Binding-site contacts:
Ligand atom C1 contacts residue ARG79 of chain 10.C at 3.3 Å.
Ligand atom O6 contacts residue GLU54 of chain 10.C at 2.9 Å (salt-bridge).
Ligand atom O5 contacts residue ARG79 of chain 10.C at 4.1 Å.
Ligand atom C2 contacts residue TRP59 of chain 10.C at 4.1 Å (hydrophobic).
Ligand atom C3 contacts residue GLU54 of chain 10.C at 3.7 Å.
Ligand atom C3 contacts residue TRP59 of chain 10.C at 3.7 Å (hydrophobic).
Ligand atom C1 contacts residue TRP59 of chain 10.C at 4.2 Å (hydrophobic).
Ligand atom C4 contacts residue GLU54 of chain 10.C at 3.8 Å.
Ligand atom O6 contacts residue TRP59 of chain 10.C at 3.9 Å.
Ligand atom O5 contacts residue GLU54 of chain 10.C at 3.8 Å.
Ligand atom C1 contacts residue GLU54 of chain 10.C at 3.9 Å.
Ligand atom C4 contacts residue TRP59 of chain 10.C at 3.8 Å (hydrophobic).
Ligand atom O5 contacts residue ARG76 of chain 10.C at 4.2 Å.
Ligand atom C2 contacts residue ARG79 of chain 10.C at 3.5 Å.
Ligand atom C2 contacts residue GLU54 of chain 10.C at 4.1 Å.

Sequence of chain 10.C:
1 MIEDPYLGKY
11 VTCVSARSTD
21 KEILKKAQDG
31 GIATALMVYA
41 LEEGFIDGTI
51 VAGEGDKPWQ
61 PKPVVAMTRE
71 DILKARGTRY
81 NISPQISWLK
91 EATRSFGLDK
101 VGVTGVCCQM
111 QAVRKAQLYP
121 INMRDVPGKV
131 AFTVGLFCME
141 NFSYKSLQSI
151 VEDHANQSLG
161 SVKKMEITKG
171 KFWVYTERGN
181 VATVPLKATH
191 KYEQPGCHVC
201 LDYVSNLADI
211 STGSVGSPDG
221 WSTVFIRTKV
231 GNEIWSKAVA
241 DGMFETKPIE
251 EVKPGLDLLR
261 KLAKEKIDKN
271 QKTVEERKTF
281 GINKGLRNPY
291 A

This small molecule binds to this protein.
Small molecule (SMILES): C[C@@H](O)[C@@H](C)O